This protein binds this small molecule.
Small molecule (SMILES): O=C(O)CCCCN(CCc1cc(F)ccc1OCc1ccc(-c2ccc(C(F)(F)F)cc2)cc1)Cc1ccc(C(=O)O)cc1

Binding-site contacts:
Ligand atom CAJ contacts residue TYR83 of chain 2.B at 3.6 Å (hydrophobic).
Ligand atom OAD contacts residue LEU115 of chain 2.B at 3.7 Å.
Ligand atom CAG contacts residue LEU4 of chain 2.B at 3.1 Å (hydrophobic).
Ligand atom CAC contacts residue LEU148 of chain 2.B at 3.6 Å (hydrophobic).
Ligand atom OBF contacts residue TRP74 of chain 2.B at 3.0 Å (h-bond).
Ligand atom OAD contacts residue ARG138 of chain 2.B at 3.2 Å (salt-bridge).
Ligand atom FAA contacts residue LEU101 of chain 2.B at 3.7 Å.
Ligand atom FAE contacts residue TYR2 of chain 2.B at 3.1 Å.
Ligand atom CAG contacts residue TYR83 of chain 2.B at 3.1 Å (hydrophobic).
Ligand atom OAD contacts residue TYR2 of chain 2.B at 3.4 Å (h-bond).
Ligand atom FAK contacts residue PHE112 of chain 2.B at 3.0 Å.
Ligand atom FAA contacts residue LEU148 of chain 2.B at 3.6 Å.
Ligand atom CAJ contacts residue LEU4 of chain 2.B at 3.2 Å (hydrophobic).
Ligand atom OAC contacts residue PRO118 of chain 2.B at 3.5 Å.
Ligand atom OAC contacts residue TYR134 of chain 2.B at 2.5 Å (h-bond).
Ligand atom CAX contacts residue PRO118 of chain 2.B at 3.6 Å (hydrophobic).
Ligand atom CAP contacts residue HIS105 of chain 2.B at 3.5 Å.
Ligand atom CBM contacts residue LEU115 of chain 2.B at 3.3 Å (hydrophobic).
Ligand atom OAA contacts residue SER136 of chain 2.B at 3.2 Å (h-bond).
Ligand atom FAJ contacts residue PHE112 of chain 2.B at 2.6 Å.
Ligand atom CBA contacts residue HIS105 of chain 2.B at 3.0 Å.
Ligand atom FAE contacts residue GLY39 of chain 2.B at 3.2 Å.
Ligand atom CBG contacts residue PRO118 of chain 2.B at 3.6 Å (hydrophobic).
Ligand atom CBH contacts residue LEU115 of chain 2.B at 3.2 Å (hydrophobic).
Ligand atom FAK contacts residue TYR83 of chain 2.B at 2.7 Å.
Ligand atom OAB contacts residue LEU115 of chain 2.B at 3.4 Å.
Ligand atom FAJ contacts residue TYR2 of chain 2.B at 3.5 Å.
Ligand atom OAB contacts residue ARG116 of chain 2.B at 2.6 Å (salt-bridge).
Ligand atom CAB contacts residue PHE97 of chain 2.B at 3.6 Å (hydrophobic).
Ligand atom CAT contacts residue LEU115 of chain 2.B at 3.5 Å (hydrophobic).
Ligand atom CAD contacts residue LEU148 of chain 2.B at 3.4 Å (hydrophobic).
Ligand atom CBH contacts residue ARG138 of chain 2.B at 3.2 Å.
Ligand atom OAC contacts residue SER136 of chain 2.B at 2.9 Å (h-bond).
Ligand atom CBG contacts residue SER136 of chain 2.B at 3.5 Å.
Ligand atom OAA contacts residue ARG138 of chain 2.B at 2.6 Å (salt-bridge).
Ligand atom CAI contacts residue PHE112 of chain 2.B at 3.6 Å (hydrophobic).
Ligand atom CBG contacts residue TYR134 of chain 2.B at 3.7 Å (hydrophobic).
Ligand atom OAD contacts residue MET1 of chain 2.B at 3.5 Å.
Ligand atom CBG contacts residue ARG138 of chain 2.B at 3.6 Å.
Ligand atom OAB contacts residue ARG138 of chain 2.B at 2.9 Å (salt-bridge).

Sequence of chain 2.B:
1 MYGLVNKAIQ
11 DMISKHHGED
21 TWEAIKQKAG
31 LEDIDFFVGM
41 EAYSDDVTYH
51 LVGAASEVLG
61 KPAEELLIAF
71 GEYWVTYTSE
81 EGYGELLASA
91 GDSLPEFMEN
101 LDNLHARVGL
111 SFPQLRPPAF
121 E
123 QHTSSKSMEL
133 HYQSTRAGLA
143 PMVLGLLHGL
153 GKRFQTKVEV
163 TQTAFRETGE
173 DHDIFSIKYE